Binding-site contacts:
Ligand atom O2' contacts residue TRP33 of chain 1.A at 3.7 Å.
Ligand atom C5 contacts residue LEU78 of chain 1.A at 3.7 Å (hydrophobic).
Ligand atom C5' contacts residue TRP33 of chain 1.A at 3.5 Å (hydrophobic).
Ligand atom C2 contacts residue VAL82 of chain 1.A at 3.7 Å (hydrophobic).
Ligand atom C4' contacts residue TRP33 of chain 1.A at 4.4 Å (hydrophobic).
Ligand atom N6 contacts residue ASP45 of chain 1.A at 2.8 Å (salt-bridge).
Ligand atom N6 contacts residue TYR47 of chain 1.A at 3.8 Å.
Ligand atom C6 contacts residue VAL82 of chain 1.A at 4.4 Å (hydrophobic).
Ligand atom C1' contacts residue PHE83 of chain 1.A at 3.9 Å (hydrophobic).
Ligand atom CS contacts residue VAL142 of chain 1.A at 4.2 Å (hydrophobic).
Ligand atom O4' contacts residue PHE83 of chain 1.A at 3.4 Å.
Ligand atom C5 contacts residue ASP45 of chain 1.A at 4.2 Å.
Ligand atom CS contacts residue TRP33 of chain 1.A at 3.9 Å (hydrophobic).
Ligand atom S5' contacts residue VAL142 of chain 1.A at 4.0 Å.
Ligand atom N1 contacts residue LEU78 of chain 1.A at 4.3 Å.
Ligand atom O3' contacts residue ASP168 of chain 1.A at 4.2 Å.
Ligand atom C4 contacts residue LEU78 of chain 1.A at 4.4 Å (hydrophobic).
Ligand atom C6 contacts residue LEU78 of chain 1.A at 3.7 Å (hydrophobic).
Ligand atom O3' contacts residue ARG170 of chain 1.A at 4.1 Å.
Ligand atom N7 contacts residue ASP45 of chain 1.A at 3.8 Å.
Ligand atom N1 contacts residue VAL82 of chain 1.A at 3.9 Å.
Ligand atom S5' contacts residue PHE83 of chain 1.A at 4.4 Å.
Ligand atom C8 contacts residue LEU78 of chain 1.A at 4.2 Å (hydrophobic).
Ligand atom C6 contacts residue GLN46 of chain 1.A at 4.0 Å.
Ligand atom C6 contacts residue ASP45 of chain 1.A at 3.9 Å.
Ligand atom C8 contacts residue ARG102 of chain 1.A at 3.6 Å.
Ligand atom C8 contacts residue TRP33 of chain 1.A at 4.0 Å (hydrophobic).
Ligand atom N6 contacts residue LEU78 of chain 1.A at 3.8 Å.
Ligand atom C5 contacts residue ARG102 of chain 1.A at 4.1 Å.
Ligand atom CS contacts residue PHE83 of chain 1.A at 4.4 Å (hydrophobic).
Ligand atom N6 contacts residue GLN46 of chain 1.A at 3.0 Å (h-bond).
Ligand atom N9 contacts residue PHE83 of chain 1.A at 4.2 Å.
Ligand atom N7 contacts residue LEU78 of chain 1.A at 3.8 Å.
Ligand atom N3 contacts residue VAL82 of chain 1.A at 3.9 Å.
Ligand atom N1 contacts residue GLN46 of chain 1.A at 4.2 Å.
Ligand atom N3 contacts residue PHE83 of chain 1.A at 4.4 Å.
Ligand atom C3' contacts residue TRP33 of chain 1.A at 3.7 Å (hydrophobic).
Ligand atom N7 contacts residue ARG102 of chain 1.A at 3.1 Å (salt-bridge).
Ligand atom C4' contacts residue PHE83 of chain 1.A at 4.1 Å (hydrophobic).
Ligand atom C2' contacts residue TRP33 of chain 1.A at 3.6 Å (hydrophobic).

The small molecule below binds the protein below.
Small molecule (SMILES): CSC[C@H]1O[C@@H](n2cnc3c(N)ncnc32)[C@H](O)[C@@H]1O

Sequence of chain 1.A:
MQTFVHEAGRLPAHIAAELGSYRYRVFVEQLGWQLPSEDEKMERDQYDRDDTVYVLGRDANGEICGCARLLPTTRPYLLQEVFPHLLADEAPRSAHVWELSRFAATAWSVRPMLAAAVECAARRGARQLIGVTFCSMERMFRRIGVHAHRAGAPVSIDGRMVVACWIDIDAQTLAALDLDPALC